Binding-site contacts:
Ligand atom C15 contacts residue GLU66 of chain 7.A at 3.6 Å.
Ligand atom C16 contacts residue GLU66 of chain 7.A at 3.4 Å.
Ligand atom C18 contacts residue MET65 of chain 7.A at 3.6 Å (hydrophobic).
Ligand atom C15 contacts residue GLY67 of chain 7.A at 3.5 Å.
Ligand atom C10 contacts residue TYR13 of chain 7.A at 3.7 Å (hydrophobic).
Ligand atom O19 contacts residue GLY67 of chain 7.A at 3.7 Å.
Ligand atom C16 contacts residue TYR15 of chain 7.A at 3.4 Å (hydrophobic).
Ligand atom N11 contacts residue TYR13 of chain 7.A at 3.8 Å.
Ligand atom O20 contacts residue ALA69 of chain 7.A at 3.5 Å (h-bond).
Ligand atom C18 contacts residue TYR15 of chain 7.A at 3.3 Å (hydrophobic).
Ligand atom C12 contacts residue GLU66 of chain 7.A at 3.6 Å.
Ligand atom C18 contacts residue GLY14 of chain 7.A at 3.5 Å.
Ligand atom C14 contacts residue GLU66 of chain 7.A at 3.8 Å.
Ligand atom N1 contacts residue PRO106 of chain 1.A at 3.3 Å (h-bond).
Ligand atom N1 contacts residue GLY107 of chain 1.A at 3.6 Å.
Ligand atom C15 contacts residue TYR15 of chain 7.A at 3.6 Å (hydrophobic).
Ligand atom C17 contacts residue TYR15 of chain 7.A at 3.8 Å (hydrophobic).
Ligand atom O20 contacts residue HIS16 of chain 7.A at 3.1 Å.
Ligand atom C17 contacts residue GLU66 of chain 7.A at 3.4 Å.
Ligand atom O5 contacts residue GLU66 of chain 7.A at 2.7 Å (salt-bridge).
Ligand atom C18 contacts residue HIS16 of chain 7.A at 3.6 Å.
Ligand atom C6 contacts residue GLU66 of chain 7.A at 3.7 Å.
Ligand atom N9 contacts residue TYR13 of chain 7.A at 3.1 Å (h-bond).
Ligand atom O20 contacts residue TYR15 of chain 7.A at 3.5 Å (h-bond).
Ligand atom O19 contacts residue MET65 of chain 7.A at 2.7 Å (h-bond).
Ligand atom C18 contacts residue GLY67 of chain 7.A at 3.0 Å.
Ligand atom O20 contacts residue LYS68 of chain 7.A at 3.7 Å.
Ligand atom C17 contacts residue TYR13 of chain 7.A at 3.1 Å (hydrophobic).
Ligand atom C16 contacts residue GLY67 of chain 7.A at 3.5 Å.
Ligand atom O19 contacts residue HIS16 of chain 7.A at 2.9 Å (h-bond).
Ligand atom O19 contacts residue GLY14 of chain 7.A at 2.7 Å.
Ligand atom C18 contacts residue GLU66 of chain 7.A at 3.8 Å.
Ligand atom C4 contacts residue GLU66 of chain 7.A at 3.5 Å.
Ligand atom C12 contacts residue TYR13 of chain 7.A at 3.6 Å (hydrophobic).
Ligand atom O20 contacts residue GLY67 of chain 7.A at 2.4 Å (h-bond).
Ligand atom O19 contacts residue GLU66 of chain 7.A at 3.8 Å.
Ligand atom N7 contacts residue GLU66 of chain 7.A at 3.3 Å.
Ligand atom N11 contacts residue PRO106 of chain 1.A at 3.8 Å.
Ligand atom N8 contacts residue TYR13 of chain 7.A at 3.4 Å (h-bond).
Ligand atom O19 contacts residue TYR15 of chain 7.A at 3.1 Å (h-bond).

A protein and the small-molecule ligand that binds it are described below.
Small molecule (SMILES): Nc1nc(O)c2nn(-c3cccc(C(=O)O)c3)nc2n1

Sequence of chain 4.A:
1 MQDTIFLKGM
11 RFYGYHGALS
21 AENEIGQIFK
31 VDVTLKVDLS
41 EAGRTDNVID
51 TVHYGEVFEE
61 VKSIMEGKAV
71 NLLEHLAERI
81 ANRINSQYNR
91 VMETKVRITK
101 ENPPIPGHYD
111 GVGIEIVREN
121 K

Sequence of chain 7.A:
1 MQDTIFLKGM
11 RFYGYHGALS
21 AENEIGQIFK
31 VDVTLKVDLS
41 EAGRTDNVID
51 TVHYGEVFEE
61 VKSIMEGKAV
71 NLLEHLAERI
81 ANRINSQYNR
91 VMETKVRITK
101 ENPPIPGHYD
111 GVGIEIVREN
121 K

Sequence of chain 1.A:
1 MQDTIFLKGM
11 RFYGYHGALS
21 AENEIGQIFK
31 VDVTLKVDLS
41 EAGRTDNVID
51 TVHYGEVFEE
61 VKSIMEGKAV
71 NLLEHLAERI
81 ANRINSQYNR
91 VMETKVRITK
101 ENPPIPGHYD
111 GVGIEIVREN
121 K